Sequence of chain 8.B:
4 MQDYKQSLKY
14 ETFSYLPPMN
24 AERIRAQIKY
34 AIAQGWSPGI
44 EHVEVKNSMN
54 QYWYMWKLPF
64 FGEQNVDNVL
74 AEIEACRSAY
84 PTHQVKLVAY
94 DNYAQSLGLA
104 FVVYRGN

Sequence of chain 8.A:
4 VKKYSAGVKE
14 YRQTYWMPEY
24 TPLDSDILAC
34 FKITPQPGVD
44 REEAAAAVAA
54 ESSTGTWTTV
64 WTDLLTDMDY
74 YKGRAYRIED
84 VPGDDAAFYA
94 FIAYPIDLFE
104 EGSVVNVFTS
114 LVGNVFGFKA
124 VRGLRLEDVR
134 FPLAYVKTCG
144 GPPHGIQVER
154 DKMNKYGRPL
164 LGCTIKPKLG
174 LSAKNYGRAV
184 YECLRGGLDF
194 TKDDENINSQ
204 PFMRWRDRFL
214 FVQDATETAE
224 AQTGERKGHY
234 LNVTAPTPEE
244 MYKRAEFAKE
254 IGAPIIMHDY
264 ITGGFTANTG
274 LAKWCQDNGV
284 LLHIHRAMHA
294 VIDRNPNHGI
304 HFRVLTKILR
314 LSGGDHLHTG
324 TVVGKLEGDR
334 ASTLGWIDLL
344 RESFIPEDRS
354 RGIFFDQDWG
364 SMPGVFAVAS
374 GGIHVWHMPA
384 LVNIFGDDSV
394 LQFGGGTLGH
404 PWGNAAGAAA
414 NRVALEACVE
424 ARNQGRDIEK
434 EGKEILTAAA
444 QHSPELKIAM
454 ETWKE

This protein binds this small molecule.
Small molecule (SMILES): CC[C@H](C)[C@H](NC(=O)[C@H](CC(C)C)NC(=O)[C@H](CC(=O)O)NC(=O)[C@H](CC(C)C)NC(=O)[C@H](CCCN=C(N)N)NC(=O)[C@@H]1CCCN1)C(=O)N[C@@H](CCC(=O)O)C(=O)N[C@@H](CCC(N)=O)C(=O)N[C@@H](C)C=O

Binding-site contacts:
Ligand atom CD2 contacts residue TYR74 of chain 8.A at 3.7 Å (hydrophobic).
Ligand atom CB contacts residue ALA97 of chain 8.B at 3.6 Å (hydrophobic).
Ligand atom CG contacts residue ASP70 of chain 8.A at 3.9 Å.
Ligand atom CG contacts residue ALA97 of chain 8.B at 3.6 Å (hydrophobic).
Ligand atom CD1 contacts residue TYR73 of chain 8.A at 3.7 Å (hydrophobic).
Ligand atom CD1 contacts residue ASP70 of chain 8.A at 2.8 Å.
Ligand atom CD2 contacts residue GLU345 of chain 3.A at 3.3 Å.
Ligand atom CB contacts residue LEU26 of chain 8.A at 3.8 Å (hydrophobic).
Ligand atom CG contacts residue PHE347 of chain 3.A at 3.6 Å (hydrophobic).
Ligand atom CB contacts residue TYR96 of chain 8.B at 3.9 Å (hydrophobic).
Ligand atom O contacts residue TYR96 of chain 8.B at 3.7 Å.
Ligand atom CG contacts residue GLN150 of chain 3.A at 3.3 Å.
Ligand atom CG2 contacts residue TYR73 of chain 8.A at 3.5 Å (hydrophobic).
Ligand atom NE2 contacts residue LEU26 of chain 8.A at 3.4 Å.
Ligand atom CD1 contacts residue SER346 of chain 3.A at 3.1 Å.
Ligand atom CD contacts residue ASP361 of chain 3.A at 3.7 Å.
Ligand atom N contacts residue ALA97 of chain 8.B at 3.8 Å.
Ligand atom NH2 contacts residue ASP100 of chain 8.A at 3.8 Å.
Ligand atom CG1 contacts residue TYR73 of chain 8.A at 3.6 Å (hydrophobic).
Ligand atom CD2 contacts residue TYR73 of chain 8.A at 3.7 Å (hydrophobic).
Ligand atom CB contacts residue TYR96 of chain 8.B at 3.8 Å (hydrophobic).
Ligand atom N contacts residue ASP94 of chain 8.B at 3.8 Å.
Ligand atom OE2 contacts residue PHE347 of chain 3.A at 3.6 Å.
Ligand atom OE1 contacts residue TYR23 of chain 8.A at 3.4 Å.
Ligand atom O contacts residue SER346 of chain 3.A at 3.7 Å.
Ligand atom NE2 contacts residue TYR23 of chain 8.A at 2.9 Å (h-bond).
Ligand atom CD contacts residue ASP94 of chain 8.B at 3.0 Å.
Ligand atom N contacts residue TYR96 of chain 8.B at 3.1 Å (h-bond).
Ligand atom N contacts residue PHE347 of chain 3.A at 3.5 Å.
Ligand atom NH2 contacts residue TYR74 of chain 8.A at 3.6 Å (h-bond).
Ligand atom CD2 contacts residue ASP70 of chain 8.A at 3.4 Å.
Ligand atom CD1 contacts residue TYR96 of chain 8.B at 3.2 Å (hydrophobic).
Ligand atom O contacts residue SER346 of chain 3.A at 3.8 Å.
Ligand atom CB contacts residue PHE347 of chain 3.A at 3.5 Å (hydrophobic).
Ligand atom NH1 contacts residue SER364 of chain 3.A at 3.7 Å.
Ligand atom O contacts residue PHE347 of chain 3.A at 3.3 Å (h-bond).
Ligand atom OE1 contacts residue ASP361 of chain 3.A at 3.2 Å (salt-bridge).
Ligand atom CG contacts residue TYR96 of chain 8.B at 3.3 Å (hydrophobic).
Ligand atom NH1 contacts residue GLY363 of chain 3.A at 3.2 Å (h-bond).
Ligand atom CA contacts residue LEU26 of chain 8.A at 3.8 Å (hydrophobic).

Sequence of chain 3.A:
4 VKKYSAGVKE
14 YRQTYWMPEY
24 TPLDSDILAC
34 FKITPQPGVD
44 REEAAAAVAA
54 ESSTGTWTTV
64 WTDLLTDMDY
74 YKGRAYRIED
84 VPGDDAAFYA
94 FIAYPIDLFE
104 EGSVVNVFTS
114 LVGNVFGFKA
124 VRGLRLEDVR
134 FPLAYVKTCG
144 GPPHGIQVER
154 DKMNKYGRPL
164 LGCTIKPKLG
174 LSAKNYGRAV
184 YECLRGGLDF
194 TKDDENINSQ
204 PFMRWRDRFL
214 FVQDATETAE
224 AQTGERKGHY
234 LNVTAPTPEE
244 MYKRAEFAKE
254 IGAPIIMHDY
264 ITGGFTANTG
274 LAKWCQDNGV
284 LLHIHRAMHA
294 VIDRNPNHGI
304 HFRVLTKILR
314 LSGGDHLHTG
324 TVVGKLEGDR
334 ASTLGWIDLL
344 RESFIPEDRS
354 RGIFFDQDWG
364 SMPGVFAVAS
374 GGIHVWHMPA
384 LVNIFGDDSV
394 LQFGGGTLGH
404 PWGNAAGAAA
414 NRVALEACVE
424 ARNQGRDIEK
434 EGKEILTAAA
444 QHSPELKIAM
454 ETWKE